This protein binds this small molecule.
Small molecule (SMILES): CC(=O)N[C@@H]1[C@@H](O)[C@H](O)[C@@H](CO)O[C@@H]1O

Sequence of chain 3.A:
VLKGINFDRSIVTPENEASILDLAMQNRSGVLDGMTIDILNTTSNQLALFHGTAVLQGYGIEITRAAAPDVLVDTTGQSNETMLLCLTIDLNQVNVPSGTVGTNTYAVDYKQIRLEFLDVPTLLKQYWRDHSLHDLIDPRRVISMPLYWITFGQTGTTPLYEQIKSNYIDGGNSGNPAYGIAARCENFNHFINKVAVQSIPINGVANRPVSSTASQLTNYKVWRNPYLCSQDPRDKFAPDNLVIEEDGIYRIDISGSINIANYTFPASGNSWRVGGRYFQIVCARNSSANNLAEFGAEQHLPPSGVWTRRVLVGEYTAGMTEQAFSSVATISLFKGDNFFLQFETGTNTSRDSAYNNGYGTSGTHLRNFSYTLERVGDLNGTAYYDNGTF

Binding-site contacts:
Ligand atom C5 contacts residue ASN289 of chain 3.A at 4.0 Å.
Ligand atom C5 contacts residue PHE240 of chain 3.A at 4.2 Å (hydrophobic).
Ligand atom C6 contacts residue ASN244 of chain 3.A at 3.8 Å.
Ligand atom O1 contacts residue ASN289 of chain 3.A at 3.5 Å (h-bond).
Ligand atom C4 contacts residue ARG237 of chain 3.A at 4.0 Å.
Ligand atom O6 contacts residue PHE343 of chain 3.A at 3.6 Å.
Ligand atom O3 contacts residue ARG237 of chain 3.A at 2.9 Å (salt-bridge).
Ligand atom C3 contacts residue SER291 of chain 3.A at 3.7 Å.
Ligand atom C3 contacts residue ARG237 of chain 3.A at 4.0 Å.
Ligand atom C3 contacts residue ASN289 of chain 3.A at 3.6 Å.
Ligand atom O4 contacts residue ASN341 of chain 3.A at 2.7 Å (h-bond).
Ligand atom O4 contacts residue ASN244 of chain 3.A at 3.6 Å.
Ligand atom C6 contacts residue PHE343 of chain 3.A at 3.9 Å (hydrophobic).
Ligand atom C2 contacts residue ARG237 of chain 3.A at 4.2 Å.
Ligand atom O3 contacts residue SER291 of chain 3.A at 4.1 Å.
Ligand atom O6 contacts residue NAG1 of chain 3.D at 3.8 Å.
Ligand atom N2 contacts residue SER291 of chain 3.A at 3.1 Å (h-bond).
Ligand atom O4 contacts residue ASN289 of chain 3.A at 3.4 Å.
Ligand atom O1 contacts residue SER291 of chain 3.A at 3.6 Å (h-bond).
Ligand atom C4 contacts residue ASN289 of chain 3.A at 4.1 Å.
Ligand atom O3 contacts residue ASN289 of chain 3.A at 4.3 Å.
Ligand atom C2 contacts residue PHE240 of chain 3.A at 4.2 Å (hydrophobic).
Ligand atom C4 contacts residue PHE240 of chain 3.A at 4.3 Å (hydrophobic).
Ligand atom O7 contacts residue ARG237 of chain 3.A at 3.3 Å (salt-bridge).
Ligand atom C6 contacts residue PHE240 of chain 3.A at 3.8 Å (hydrophobic).
Ligand atom O4 contacts residue PHE343 of chain 3.A at 4.0 Å.
Ligand atom C7 contacts residue SER291 of chain 3.A at 3.9 Å.
Ligand atom C8 contacts residue ALA292 of chain 3.A at 3.9 Å (hydrophobic).
Ligand atom C4 contacts residue ASN341 of chain 3.A at 3.4 Å.
Ligand atom C4 contacts residue ASN244 of chain 3.A at 4.0 Å.
Ligand atom O3 contacts residue ALA292 of chain 3.A at 3.6 Å.
Ligand atom O5 contacts residue PHE240 of chain 3.A at 3.8 Å.
Ligand atom O3 contacts residue ASN341 of chain 3.A at 3.4 Å (h-bond).
Ligand atom C1 contacts residue SER291 of chain 3.A at 4.2 Å.
Ligand atom O4 contacts residue ARG237 of chain 3.A at 4.3 Å.
Ligand atom C7 contacts residue ALA292 of chain 3.A at 4.1 Å (hydrophobic).
Ligand atom C7 contacts residue ARG237 of chain 3.A at 3.8 Å.
Ligand atom C8 contacts residue SER291 of chain 3.A at 3.7 Å.
Ligand atom C2 contacts residue SER291 of chain 3.A at 3.9 Å.
Ligand atom C3 contacts residue ASN341 of chain 3.A at 3.9 Å.